Sequence of chain 1.A:
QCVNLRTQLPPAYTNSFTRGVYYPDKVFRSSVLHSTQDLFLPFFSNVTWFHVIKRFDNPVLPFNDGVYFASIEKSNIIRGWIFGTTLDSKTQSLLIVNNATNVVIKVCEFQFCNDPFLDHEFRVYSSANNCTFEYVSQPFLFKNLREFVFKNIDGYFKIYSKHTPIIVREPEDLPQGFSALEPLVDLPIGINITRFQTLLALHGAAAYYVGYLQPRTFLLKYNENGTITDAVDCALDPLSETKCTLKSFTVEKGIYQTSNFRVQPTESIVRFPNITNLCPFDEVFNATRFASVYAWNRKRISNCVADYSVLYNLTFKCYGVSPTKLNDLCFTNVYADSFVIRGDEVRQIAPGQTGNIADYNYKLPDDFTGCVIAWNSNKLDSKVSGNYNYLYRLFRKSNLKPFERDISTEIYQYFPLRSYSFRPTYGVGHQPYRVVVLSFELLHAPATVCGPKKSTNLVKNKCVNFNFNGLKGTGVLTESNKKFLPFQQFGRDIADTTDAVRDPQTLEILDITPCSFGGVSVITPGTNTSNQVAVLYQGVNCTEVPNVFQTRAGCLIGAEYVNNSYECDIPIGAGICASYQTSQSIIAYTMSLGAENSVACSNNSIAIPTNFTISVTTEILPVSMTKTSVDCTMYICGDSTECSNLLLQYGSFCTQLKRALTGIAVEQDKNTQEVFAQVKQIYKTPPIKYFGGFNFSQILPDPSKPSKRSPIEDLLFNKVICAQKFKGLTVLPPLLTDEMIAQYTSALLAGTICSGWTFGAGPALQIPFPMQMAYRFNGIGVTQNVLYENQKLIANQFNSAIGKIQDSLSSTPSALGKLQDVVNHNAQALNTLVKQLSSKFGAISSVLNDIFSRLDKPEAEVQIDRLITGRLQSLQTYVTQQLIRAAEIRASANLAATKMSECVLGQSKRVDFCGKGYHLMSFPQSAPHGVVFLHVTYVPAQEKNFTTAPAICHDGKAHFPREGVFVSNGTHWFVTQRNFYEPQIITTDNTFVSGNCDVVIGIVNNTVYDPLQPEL

A protein and the small-molecule ligand that binds it are described below.
Small molecule (SMILES): CC(=O)N[C@@H]1[C@@H](O)[C@H](O)[C@@H](CO)O[C@H]1O

Binding-site contacts:
Ligand atom N2 contacts residue ASN654 of chain 1.A at 2.9 Å (h-bond).
Ligand atom C3 contacts residue ASN654 of chain 1.A at 3.8 Å.
Ligand atom O5 contacts residue ASN654 of chain 1.A at 2.4 Å (h-bond).
Ligand atom C7 contacts residue ASN654 of chain 1.A at 3.2 Å.
Ligand atom C1 contacts residue ASN654 of chain 1.A at 1.5 Å.
Ligand atom C4 contacts residue ASN654 of chain 1.A at 4.3 Å.
Ligand atom C8 contacts residue VAL653 of chain 1.A at 3.7 Å (hydrophobic).
Ligand atom C8 contacts residue TYR652 of chain 1.A at 3.1 Å (hydrophobic).
Ligand atom C8 contacts residue ASN654 of chain 1.A at 3.9 Å.
Ligand atom O7 contacts residue ASN654 of chain 1.A at 3.0 Å (h-bond).
Ligand atom C5 contacts residue ASN654 of chain 1.A at 3.7 Å.
Ligand atom C2 contacts residue ASN654 of chain 1.A at 2.5 Å.